Binding-site contacts:
Ligand atom O5' contacts residue GLN77 of chain 1.B at 3.1 Å (h-bond).
Ligand atom O1A contacts residue GLN77 of chain 1.B at 3.6 Å.
Ligand atom C2 contacts residue THR85 of chain 1.B at 3.2 Å.
Ligand atom P2' contacts residue ASN35 of chain 1.B at 3.5 Å.
Ligand atom C6 contacts residue ARG36 of chain 1.B at 3.2 Å.
Ligand atom O5' contacts residue VAL76 of chain 1.B at 3.9 Å.
Ligand atom O3P contacts residue ASN35 of chain 1.B at 3.5 Å (h-bond).
Ligand atom C8 contacts residue ARG36 of chain 1.B at 3.7 Å.
Ligand atom O3' contacts residue MET13 of chain 1.B at 3.8 Å.
Ligand atom P2' contacts residue ARG36 of chain 1.B at 3.8 Å.
Ligand atom C4' contacts residue GLN77 of chain 1.B at 3.8 Å.
Ligand atom N6 contacts residue ARG36 of chain 1.B at 3.3 Å (salt-bridge).
Ligand atom O1B contacts residue ALA14 of chain 1.B at 3.6 Å.
Ligand atom O4' contacts residue VAL76 of chain 1.B at 3.3 Å.
Ligand atom C8 contacts residue GLN77 of chain 1.B at 3.8 Å.
Ligand atom PA contacts residue GLN77 of chain 1.B at 3.8 Å.
Ligand atom O2P contacts residue LYS40 of chain 1.B at 3.0 Å (salt-bridge).
Ligand atom O4' contacts residue GLN77 of chain 1.B at 3.0 Å (h-bond).
Ligand atom C4' contacts residue VAL76 of chain 1.B at 3.9 Å (hydrophobic).
Ligand atom N6 contacts residue ALA81 of chain 1.B at 3.7 Å.
Ligand atom N1 contacts residue ARG36 of chain 1.B at 3.7 Å.
Ligand atom O2A contacts residue GLN77 of chain 1.B at 3.7 Å.
Ligand atom O3P contacts residue THR37 of chain 1.B at 2.7 Å (h-bond).
Ligand atom N7 contacts residue ALA81 of chain 1.B at 3.5 Å.
Ligand atom C5 contacts residue ARG36 of chain 1.B at 3.4 Å.
Ligand atom O2' contacts residue ASN35 of chain 1.B at 3.5 Å (h-bond).
Ligand atom O3' contacts residue ASN35 of chain 1.B at 2.6 Å (h-bond).
Ligand atom O1P contacts residue ARG36 of chain 1.B at 3.1 Å (salt-bridge).
Ligand atom O3' contacts residue GLY12 of chain 1.B at 3.7 Å.
Ligand atom C1' contacts residue VAL76 of chain 1.B at 3.9 Å (hydrophobic).
Ligand atom C3' contacts residue ASN35 of chain 1.B at 3.9 Å.
Ligand atom C4 contacts residue ARG36 of chain 1.B at 3.8 Å.
Ligand atom N7 contacts residue ARG36 of chain 1.B at 3.5 Å (salt-bridge).
Ligand atom P2' contacts residue THR37 of chain 1.B at 3.8 Å.
Ligand atom C5 contacts residue ALA81 of chain 1.B at 3.4 Å (hydrophobic).
Ligand atom C6 contacts residue ALA81 of chain 1.B at 3.6 Å (hydrophobic).
Ligand atom O3P contacts residue ARG36 of chain 1.B at 3.0 Å (salt-bridge).
Ligand atom O2P contacts residue ASN35 of chain 1.B at 2.6 Å (h-bond).
Ligand atom N3 contacts residue THR85 of chain 1.B at 3.6 Å.
Ligand atom O3' contacts residue ALA14 of chain 1.B at 3.9 Å.

Sequence of chain 1.B:
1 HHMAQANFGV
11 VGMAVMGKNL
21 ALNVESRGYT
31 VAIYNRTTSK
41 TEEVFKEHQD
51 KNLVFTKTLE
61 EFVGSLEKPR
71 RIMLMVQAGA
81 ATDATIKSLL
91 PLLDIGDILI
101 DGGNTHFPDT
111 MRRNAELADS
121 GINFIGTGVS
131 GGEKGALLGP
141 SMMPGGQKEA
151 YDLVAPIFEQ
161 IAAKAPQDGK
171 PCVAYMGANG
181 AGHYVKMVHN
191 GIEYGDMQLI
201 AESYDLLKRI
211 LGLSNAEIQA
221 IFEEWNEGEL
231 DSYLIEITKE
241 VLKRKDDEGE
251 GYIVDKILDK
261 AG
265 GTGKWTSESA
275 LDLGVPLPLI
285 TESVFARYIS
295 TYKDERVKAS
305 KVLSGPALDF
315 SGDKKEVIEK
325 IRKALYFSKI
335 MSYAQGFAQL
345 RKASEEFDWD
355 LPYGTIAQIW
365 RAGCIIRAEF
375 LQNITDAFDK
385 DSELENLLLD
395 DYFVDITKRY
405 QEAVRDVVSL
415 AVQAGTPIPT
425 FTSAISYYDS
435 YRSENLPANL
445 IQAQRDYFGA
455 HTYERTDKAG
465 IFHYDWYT

A small-molecule ligand and the protein it binds are described below.
Small molecule (SMILES): Nc1ncnc2c1ncn2[C@@H]1O[C@H](CO[P](=O)(O)OP(=O)(O)O)[C@@H](O)[C@H]1OP(=O)(O)O